Sequence of chain 1.A:
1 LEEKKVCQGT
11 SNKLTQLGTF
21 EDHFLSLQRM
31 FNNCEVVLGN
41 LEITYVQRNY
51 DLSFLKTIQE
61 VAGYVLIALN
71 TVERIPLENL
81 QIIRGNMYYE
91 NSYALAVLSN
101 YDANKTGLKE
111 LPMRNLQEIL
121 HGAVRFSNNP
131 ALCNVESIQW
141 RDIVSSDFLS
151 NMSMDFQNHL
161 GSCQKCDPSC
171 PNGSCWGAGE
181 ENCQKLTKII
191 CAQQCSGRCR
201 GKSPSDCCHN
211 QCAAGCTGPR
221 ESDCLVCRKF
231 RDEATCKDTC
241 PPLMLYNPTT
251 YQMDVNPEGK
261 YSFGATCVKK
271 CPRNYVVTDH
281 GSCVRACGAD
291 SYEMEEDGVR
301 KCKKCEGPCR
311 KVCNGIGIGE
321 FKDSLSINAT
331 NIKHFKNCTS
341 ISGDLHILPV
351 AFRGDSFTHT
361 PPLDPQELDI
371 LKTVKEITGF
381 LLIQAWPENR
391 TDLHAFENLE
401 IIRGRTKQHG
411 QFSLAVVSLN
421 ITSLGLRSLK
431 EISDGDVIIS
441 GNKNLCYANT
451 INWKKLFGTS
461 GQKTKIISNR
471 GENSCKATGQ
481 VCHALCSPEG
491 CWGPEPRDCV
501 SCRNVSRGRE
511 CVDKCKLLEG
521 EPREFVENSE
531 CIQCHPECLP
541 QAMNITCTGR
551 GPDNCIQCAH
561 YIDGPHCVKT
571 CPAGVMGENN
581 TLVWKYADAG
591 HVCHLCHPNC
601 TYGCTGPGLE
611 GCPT

Binding-site contacts:
Ligand atom C7 contacts residue ASN337 of chain 1.A at 4.1 Å.
Ligand atom C6 contacts residue ASN337 of chain 1.A at 4.3 Å.
Ligand atom C2 contacts residue ASN337 of chain 1.A at 2.6 Å.
Ligand atom C5 contacts residue ASN337 of chain 1.A at 3.1 Å.
Ligand atom N2 contacts residue ASN337 of chain 1.A at 2.9 Å (h-bond).
Ligand atom O5 contacts residue ASN337 of chain 1.A at 2.4 Å (h-bond).
Ligand atom C3 contacts residue ASN337 of chain 1.A at 3.3 Å.
Ligand atom C4 contacts residue ASN337 of chain 1.A at 3.8 Å.
Ligand atom C1 contacts residue ASN337 of chain 1.A at 1.4 Å.

The protein below binds the small molecule below.
Small molecule (SMILES): CC(=O)N[C@@H]1[C@@H](O)[C@H](O)[C@@H](CO)O[C@H]1O